Sequence of chain 1.A:
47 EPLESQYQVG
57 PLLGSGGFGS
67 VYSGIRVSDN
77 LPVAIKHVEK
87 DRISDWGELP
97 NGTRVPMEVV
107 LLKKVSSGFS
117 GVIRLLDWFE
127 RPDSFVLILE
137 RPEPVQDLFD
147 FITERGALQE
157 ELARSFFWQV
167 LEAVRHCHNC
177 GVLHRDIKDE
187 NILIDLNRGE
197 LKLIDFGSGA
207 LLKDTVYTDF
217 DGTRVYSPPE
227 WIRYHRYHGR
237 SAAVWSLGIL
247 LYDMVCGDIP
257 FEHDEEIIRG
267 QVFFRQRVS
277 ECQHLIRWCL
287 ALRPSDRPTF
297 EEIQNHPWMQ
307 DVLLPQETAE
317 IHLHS

The small molecule below binds the protein below.
Small molecule (SMILES): C[C@H]1CN(c2ccncc2NC(=O)c2ccc(F)c(-c3c(F)cccc3F)n2)C[C@@H](N)[C@@H]1O

Binding-site contacts:
Ligand atom O33 contacts residue ASP143 of chain 1.A at 3.2 Å (salt-bridge).
Ligand atom N3 contacts residue ILE200 of chain 1.A at 3.6 Å.
Ligand atom C26 contacts residue VAL141 of chain 1.A at 3.9 Å (hydrophobic).
Ligand atom N10 contacts residue LYS82 of chain 1.A at 2.8 Å (salt-bridge).
Ligand atom N10 contacts residue ASP201 of chain 1.A at 3.4 Å.
Ligand atom C19 contacts residue ILE119 of chain 1.A at 3.6 Å (hydrophobic).
Ligand atom C5 contacts residue GLU186 of chain 1.A at 3.3 Å.
Ligand atom C19 contacts residue GLU136 of chain 1.A at 3.1 Å.
Ligand atom C19 contacts residue LEU189 of chain 1.A at 3.7 Å (hydrophobic).
Ligand atom F32 contacts residue LEU59 of chain 1.A at 3.3 Å.
Ligand atom C23 contacts residue LEU189 of chain 1.A at 3.9 Å (hydrophobic).
Ligand atom C9 contacts residue PHE64 of chain 1.A at 3.3 Å (hydrophobic).
Ligand atom O17 contacts residue LEU135 of chain 1.A at 3.4 Å.
Ligand atom C18 contacts residue GLU136 of chain 1.A at 3.8 Å.
Ligand atom N13 contacts residue ILE200 of chain 1.A at 3.7 Å.
Ligand atom C14 contacts residue LEU59 of chain 1.A at 3.6 Å (hydrophobic).
Ligand atom F24 contacts residue ARG137 of chain 1.A at 3.6 Å.
Ligand atom C19 contacts residue ALA80 of chain 1.A at 3.7 Å (hydrophobic).
Ligand atom F31 contacts residue ILE200 of chain 1.A at 3.5 Å.
Ligand atom C11 contacts residue LYS82 of chain 1.A at 3.7 Å.
Ligand atom C20 contacts residue LEU189 of chain 1.A at 3.2 Å (hydrophobic).
Ligand atom F24 contacts residue PRO138 of chain 1.A at 3.6 Å.
Ligand atom C4 contacts residue ILE200 of chain 1.A at 3.8 Å (hydrophobic).
Ligand atom F31 contacts residue LEU189 of chain 1.A at 3.5 Å.
Ligand atom C8 contacts residue PHE64 of chain 1.A at 3.6 Å (hydrophobic).
Ligand atom C9 contacts residue LYS82 of chain 1.A at 3.6 Å.
Ligand atom N25 contacts residue GLU186 of chain 1.A at 2.8 Å (salt-bridge).
Ligand atom C7 contacts residue ILE200 of chain 1.A at 3.9 Å (hydrophobic).
Ligand atom C5 contacts residue ASP143 of chain 1.A at 3.7 Å.
Ligand atom C21 contacts residue LEU189 of chain 1.A at 3.5 Å (hydrophobic).
Ligand atom C27 contacts residue VAL141 of chain 1.A at 3.5 Å (hydrophobic).
Ligand atom C4 contacts residue GLU186 of chain 1.A at 3.6 Å.
Ligand atom C26 contacts residue LEU59 of chain 1.A at 3.9 Å (hydrophobic).
Ligand atom C5 contacts residue ILE200 of chain 1.A at 3.8 Å (hydrophobic).
Ligand atom C18 contacts residue ILE119 of chain 1.A at 3.8 Å (hydrophobic).
Ligand atom C9 contacts residue ASP201 of chain 1.A at 3.3 Å.
Ligand atom C18 contacts residue ALA80 of chain 1.A at 3.7 Å (hydrophobic).
Ligand atom F24 contacts residue LEU189 of chain 1.A at 3.4 Å.
Ligand atom F32 contacts residue ARG137 of chain 1.A at 3.4 Å.
Ligand atom N25 contacts residue ASP143 of chain 1.A at 2.6 Å (salt-bridge).